A small-molecule ligand and the protein it binds are described below.
Small molecule (SMILES): CC(=O)N[C@@H]1[C@@H](O)[C@H](O)[C@@H](CO)O[C@H]1O

Sequence of chain 1.B:
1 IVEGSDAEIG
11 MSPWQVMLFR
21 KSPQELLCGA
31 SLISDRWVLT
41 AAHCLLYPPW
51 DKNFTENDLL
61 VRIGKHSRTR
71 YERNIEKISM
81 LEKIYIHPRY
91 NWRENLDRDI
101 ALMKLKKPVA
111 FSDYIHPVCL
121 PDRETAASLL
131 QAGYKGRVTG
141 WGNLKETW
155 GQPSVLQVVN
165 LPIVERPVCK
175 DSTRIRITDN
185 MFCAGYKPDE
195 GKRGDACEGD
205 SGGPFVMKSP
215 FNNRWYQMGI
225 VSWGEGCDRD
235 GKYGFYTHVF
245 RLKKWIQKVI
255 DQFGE

Binding-site contacts:
Ligand atom C4 contacts residue ASN53 of chain 1.B at 4.1 Å.
Ligand atom C1 contacts residue ASN53 of chain 1.B at 1.5 Å.
Ligand atom C2 contacts residue ASN53 of chain 1.B at 2.3 Å.
Ligand atom O6 contacts residue THR55 of chain 1.B at 3.8 Å.
Ligand atom C8 contacts residue ASN53 of chain 1.B at 3.7 Å.
Ligand atom C7 contacts residue LEU46 of chain 1.B at 4.4 Å (hydrophobic).
Ligand atom N2 contacts residue LEU46 of chain 1.B at 3.8 Å.
Ligand atom O7 contacts residue PRO48 of chain 1.B at 4.5 Å.
Ligand atom O7 contacts residue LEU46 of chain 1.B at 4.3 Å.
Ligand atom C5 contacts residue ASN53 of chain 1.B at 3.6 Å.
Ligand atom O5 contacts residue ASN53 of chain 1.B at 2.3 Å (h-bond).
Ligand atom C7 contacts residue ASN53 of chain 1.B at 3.7 Å.
Ligand atom N2 contacts residue ASN53 of chain 1.B at 2.9 Å (h-bond).
Ligand atom C3 contacts residue ASN53 of chain 1.B at 3.7 Å.